Sequence of chain 1.B:
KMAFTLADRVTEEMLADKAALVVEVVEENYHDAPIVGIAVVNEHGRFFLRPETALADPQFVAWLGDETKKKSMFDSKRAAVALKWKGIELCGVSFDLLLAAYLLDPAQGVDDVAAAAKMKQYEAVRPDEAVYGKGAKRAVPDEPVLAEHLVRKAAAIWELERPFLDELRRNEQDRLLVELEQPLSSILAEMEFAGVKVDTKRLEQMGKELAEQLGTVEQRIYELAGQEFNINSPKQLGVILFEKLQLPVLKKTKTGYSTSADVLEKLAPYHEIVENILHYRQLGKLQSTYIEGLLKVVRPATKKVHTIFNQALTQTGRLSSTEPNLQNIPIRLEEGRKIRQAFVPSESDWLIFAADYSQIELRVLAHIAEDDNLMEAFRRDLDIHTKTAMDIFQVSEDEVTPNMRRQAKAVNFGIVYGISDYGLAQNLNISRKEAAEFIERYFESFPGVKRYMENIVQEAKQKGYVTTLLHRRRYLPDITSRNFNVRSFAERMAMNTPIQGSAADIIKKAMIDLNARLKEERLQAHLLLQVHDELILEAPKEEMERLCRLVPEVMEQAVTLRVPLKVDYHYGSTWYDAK

Binding-site contacts:
Ligand atom OP2 contacts residue ARG345 of chain 1.B at 2.9 Å (salt-bridge).
Ligand atom C5' contacts residue THR272 of chain 1.B at 3.5 Å.
Ligand atom OP1 contacts residue ILE344 of chain 1.B at 2.7 Å (h-bond).
Ligand atom P contacts residue ARG294 of chain 1.B at 3.6 Å.
Ligand atom O2 contacts residue ASN341 of chain 1.B at 2.9 Å (h-bond).
Ligand atom N3 contacts residue DCP1 of chain 1.L at 3.6 Å.
Ligand atom C2' contacts residue DCP1 of chain 1.L at 3.2 Å.
Ligand atom N4 contacts residue DCP1 of chain 1.L at 3.5 Å (h-bond).
Ligand atom OP1 contacts residue THR268 of chain 1.B at 2.6 Å (h-bond).
Ligand atom C2' contacts residue ASN341 of chain 1.B at 3.5 Å.
Ligand atom C5' contacts residue THR268 of chain 1.B at 3.6 Å.
Ligand atom C3' contacts residue DCP1 of chain 1.L at 3.1 Å.
Ligand atom OP1 contacts residue ARG294 of chain 1.B at 3.0 Å (salt-bridge).
Ligand atom O4' contacts residue HIS545 of chain 1.B at 3.4 Å.
Ligand atom OP1 contacts residue LYS267 of chain 1.B at 2.7 Å (salt-bridge).
Ligand atom C4' contacts residue ILE342 of chain 1.B at 3.5 Å (hydrophobic).
Ligand atom OP2 contacts residue ALA274 of chain 1.B at 3.4 Å.
Ligand atom O2 contacts residue ARG331 of chain 1.B at 2.8 Å (salt-bridge).
Ligand atom O3' contacts residue THR268 of chain 1.B at 3.3 Å.
Ligand atom C1' contacts residue ASN341 of chain 1.B at 3.6 Å.
Ligand atom O3' contacts residue PRO343 of chain 1.B at 3.6 Å.
Ligand atom O4' contacts residue TYR303 of chain 1.B at 3.5 Å (h-bond).
Ligand atom O4' contacts residue ASN341 of chain 1.B at 3.2 Å.
Ligand atom C5' contacts residue ILE342 of chain 1.B at 3.1 Å (hydrophobic).
Ligand atom O3' contacts residue ARG294 of chain 1.B at 3.1 Å (salt-bridge).
Ligand atom OP1 contacts residue ILE344 of chain 1.B at 3.6 Å.
Ligand atom OP1 contacts residue PRO343 of chain 1.B at 3.5 Å.
Ligand atom C5' contacts residue ARG294 of chain 1.B at 3.1 Å.
Ligand atom O5' contacts residue THR272 of chain 1.B at 3.6 Å.
Ligand atom OP1 contacts residue THR266 of chain 1.B at 2.7 Å (h-bond).
Ligand atom C1' contacts residue TYR303 of chain 1.B at 3.3 Å (hydrophobic).
Ligand atom C1' contacts residue HIS545 of chain 1.B at 3.6 Å.
Ligand atom C1' contacts residue GLN340 of chain 1.B at 3.5 Å.
Ligand atom C4 contacts residue DCP1 of chain 1.L at 3.6 Å.
Ligand atom C2' contacts residue GLN340 of chain 1.B at 3.5 Å.
Ligand atom O2 contacts residue LYS298 of chain 1.B at 3.5 Å.
Ligand atom OP2 contacts residue ARG345 of chain 1.B at 3.3 Å (salt-bridge).
Ligand atom OP1 contacts residue ARG345 of chain 1.B at 2.9 Å (salt-bridge).
Ligand atom OP1 contacts residue GLN295 of chain 1.B at 3.4 Å.
Ligand atom OP1 contacts residue THR272 of chain 1.B at 2.8 Å (h-bond).

This small molecule binds to this protein.
Small molecule (SMILES): Cc1cn([C@H]2C[C@H](O[P](=O)(O)OC[C@H]3O[C@@H](n4ccc(N)nc4=O)C[C@@H]3O[P](=O)(O)OC[C@@H]3CC[C@H](n4ccc(N)nc4=O)O3)[C@@H](CO[P](=O)(O)O[C@H]3C[C@H](n4ccc(N)nc4=O)O[C@@H]3CO[P](=O)(O)O[C@H]3C[C@H](n4cnc5c4NC=NC5N)O[C@@H]3CO[P](=O)(O)O[C@H]3C[C@H](n4cnc5c(=O)[nH]c(N)nc54)O[C@@H]3CO[P](=O)(O)O[C@H]3C[C@H](n4cc(C)c(=O)[nH]c4=O)O[C@@H]3CO[P](=O)(O)O[C@H]3C[C@H](n4ccc(N)nc4=O)O[C@@H]3CO[P](=O)(O)O[C@H]3C[C@H](n4ccc(N)nc4=O)O[C@@H]3CO)O2)c(=O)[nH]c1=O